Binding-site contacts:
Ligand atom N14 contacts residue HIS119 of chain 1.A at 3.2 Å (h-bond).
Ligand atom CL1 contacts residue VAL121 of chain 1.A at 4.0 Å.
Ligand atom N13 contacts residue HIS94 of chain 1.A at 4.1 Å.
Ligand atom CL4 contacts residue GLN92 of chain 1.A at 3.7 Å.
Ligand atom C5 contacts residue HIS94 of chain 1.A at 3.7 Å.
Ligand atom C5 contacts residue GLN92 of chain 1.A at 3.4 Å.
Ligand atom C3 contacts residue GLN92 of chain 1.A at 4.0 Å.
Ligand atom N13 contacts residue ZN1 of chain 1.B at 2.9 Å.
Ligand atom O8 contacts residue HIS94 of chain 1.A at 3.4 Å (h-bond).
Ligand atom CL1 contacts residue LEU140 of chain 1.A at 4.0 Å.
Ligand atom C9 contacts residue THR199 of chain 1.A at 3.4 Å.
Ligand atom N12 contacts residue LEU197 of chain 1.A at 3.8 Å.
Ligand atom C7 contacts residue HIS94 of chain 1.A at 3.4 Å.
Ligand atom C6 contacts residue HIS94 of chain 1.A at 3.2 Å.
Ligand atom N14 contacts residue HIS94 of chain 1.A at 3.2 Å (h-bond).
Ligand atom O8 contacts residue ZN1 of chain 1.B at 3.5 Å.
Ligand atom C10 contacts residue HIS94 of chain 1.A at 4.0 Å.
Ligand atom N12 contacts residue TRP208 of chain 1.A at 3.5 Å.
Ligand atom C15 contacts residue HIS94 of chain 1.A at 4.1 Å.
Ligand atom C9 contacts residue THR198 of chain 1.A at 3.3 Å.
Ligand atom N11 contacts residue ZN1 of chain 1.B at 4.1 Å.
Ligand atom N14 contacts residue THR198 of chain 1.A at 3.3 Å (h-bond).
Ligand atom C9 contacts residue ZN1 of chain 1.B at 3.6 Å.
Ligand atom N13 contacts residue THR198 of chain 1.A at 3.8 Å.
Ligand atom C5 contacts residue ASN67 of chain 1.A at 4.2 Å.
Ligand atom N13 contacts residue TRP208 of chain 1.A at 3.4 Å.
Ligand atom N13 contacts residue VAL142 of chain 1.A at 4.2 Å.
Ligand atom N11 contacts residue THR198 of chain 1.A at 3.0 Å (h-bond).
Ligand atom N12 contacts residue ZN1 of chain 1.B at 4.0 Å.
Ligand atom O8 contacts residue THR199 of chain 1.A at 3.8 Å.
Ligand atom C10 contacts residue THR198 of chain 1.A at 3.1 Å.
Ligand atom N14 contacts residue HIS96 of chain 1.A at 3.6 Å.
Ligand atom C10 contacts residue ZN1 of chain 1.B at 3.0 Å.
Ligand atom CL4 contacts residue PHE130 of chain 1.A at 3.9 Å.
Ligand atom N13 contacts residue HIS119 of chain 1.A at 3.3 Å (h-bond).
Ligand atom N11 contacts residue LEU197 of chain 1.A at 3.4 Å.
Ligand atom CL1 contacts residue PHE130 of chain 1.A at 3.7 Å.
Ligand atom N14 contacts residue ZN1 of chain 1.B at 1.9 Å.
Ligand atom N12 contacts residue THR198 of chain 1.A at 3.6 Å.
Ligand atom CL1 contacts residue LEU197 of chain 1.A at 3.6 Å.

Sequence of chain 1.A:
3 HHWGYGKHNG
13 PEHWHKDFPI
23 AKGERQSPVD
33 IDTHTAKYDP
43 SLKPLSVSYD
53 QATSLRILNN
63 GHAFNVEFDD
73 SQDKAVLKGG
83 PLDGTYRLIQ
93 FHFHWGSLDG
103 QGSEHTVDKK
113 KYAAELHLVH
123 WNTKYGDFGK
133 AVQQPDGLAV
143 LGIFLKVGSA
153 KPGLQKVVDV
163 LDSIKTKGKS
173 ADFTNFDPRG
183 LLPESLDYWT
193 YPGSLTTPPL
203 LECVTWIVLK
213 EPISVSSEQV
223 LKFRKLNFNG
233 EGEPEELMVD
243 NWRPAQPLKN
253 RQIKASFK

The protein below binds the small molecule below.
Small molecule (SMILES): Clc1ccc(OCc2nn[n-]n2)cc1Cl